Sequence of chain 1.C:
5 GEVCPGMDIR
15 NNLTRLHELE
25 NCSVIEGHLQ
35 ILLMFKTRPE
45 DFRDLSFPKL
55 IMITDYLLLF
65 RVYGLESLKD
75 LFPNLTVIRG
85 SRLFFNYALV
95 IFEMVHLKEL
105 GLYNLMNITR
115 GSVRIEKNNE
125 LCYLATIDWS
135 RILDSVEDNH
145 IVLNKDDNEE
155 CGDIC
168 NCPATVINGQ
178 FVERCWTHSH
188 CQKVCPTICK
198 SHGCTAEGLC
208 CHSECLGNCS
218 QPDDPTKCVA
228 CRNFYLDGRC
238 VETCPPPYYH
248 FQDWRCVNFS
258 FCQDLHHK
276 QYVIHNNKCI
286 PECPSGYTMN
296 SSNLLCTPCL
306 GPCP

A small-molecule ligand and the protein it binds are described below.
Small molecule (SMILES): CC(=O)N[C@@H]1[C@@H](O)[C@H](O)[C@@H](CO)O[C@H]1O

Binding-site contacts:
Ligand atom N2 contacts residue ASN16 of chain 1.C at 2.9 Å (h-bond).
Ligand atom C5 contacts residue ASN16 of chain 1.C at 3.7 Å.
Ligand atom C3 contacts residue ASN16 of chain 1.C at 3.8 Å.
Ligand atom O5 contacts residue THR18 of chain 1.C at 4.1 Å.
Ligand atom O6 contacts residue THR18 of chain 1.C at 3.9 Å.
Ligand atom C1 contacts residue ASN16 of chain 1.C at 1.4 Å.
Ligand atom O7 contacts residue ASN16 of chain 1.C at 2.8 Å (h-bond).
Ligand atom C2 contacts residue ASN16 of chain 1.C at 2.4 Å.
Ligand atom C4 contacts residue ASN16 of chain 1.C at 4.2 Å.
Ligand atom O5 contacts residue ASN16 of chain 1.C at 2.4 Å (h-bond).
Ligand atom C7 contacts residue ASN16 of chain 1.C at 3.1 Å.
Ligand atom C8 contacts residue ASN16 of chain 1.C at 4.3 Å.